A small-molecule ligand and the protein it binds are described below.
Small molecule (SMILES): CC(=O)N[C@@H]1[C@@H](O)[C@H](O)[C@@H](CO)O[C@H]1O

Sequence of chain 1.A:
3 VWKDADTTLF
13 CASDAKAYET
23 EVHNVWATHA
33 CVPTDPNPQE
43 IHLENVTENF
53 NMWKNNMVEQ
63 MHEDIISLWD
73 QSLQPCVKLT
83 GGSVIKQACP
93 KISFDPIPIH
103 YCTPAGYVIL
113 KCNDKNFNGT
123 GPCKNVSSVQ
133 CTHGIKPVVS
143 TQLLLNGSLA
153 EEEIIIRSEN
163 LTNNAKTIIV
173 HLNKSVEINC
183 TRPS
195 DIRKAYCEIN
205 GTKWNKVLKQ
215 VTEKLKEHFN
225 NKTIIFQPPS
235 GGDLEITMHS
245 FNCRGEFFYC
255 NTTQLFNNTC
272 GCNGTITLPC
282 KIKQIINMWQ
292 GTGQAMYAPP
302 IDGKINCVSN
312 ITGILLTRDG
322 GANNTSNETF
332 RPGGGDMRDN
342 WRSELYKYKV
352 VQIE

Binding-site contacts:
Ligand atom O6 contacts residue ILE156 of chain 1.A at 3.8 Å.
Ligand atom C2 contacts residue ASN175 of chain 1.A at 2.5 Å.
Ligand atom O6 contacts residue GLN214 of chain 1.A at 4.4 Å.
Ligand atom C1 contacts residue ILE156 of chain 1.A at 4.0 Å (hydrophobic).
Ligand atom C5 contacts residue ILE156 of chain 1.A at 4.0 Å (hydrophobic).
Ligand atom C7 contacts residue ASN175 of chain 1.A at 3.5 Å.
Ligand atom C3 contacts residue ASN175 of chain 1.A at 3.8 Å.
Ligand atom C2 contacts residue GLU154 of chain 1.A at 4.0 Å.
Ligand atom O3 contacts residue GLN214 of chain 1.A at 4.0 Å.
Ligand atom C5 contacts residue ASN175 of chain 1.A at 3.7 Å.
Ligand atom C6 contacts residue ILE156 of chain 1.A at 4.0 Å (hydrophobic).
Ligand atom C1 contacts residue GLU155 of chain 1.A at 4.3 Å.
Ligand atom C6 contacts residue LYS218 of chain 1.A at 4.2 Å.
Ligand atom O6 contacts residue LYS218 of chain 1.A at 3.3 Å.
Ligand atom C3 contacts residue GLN214 of chain 1.A at 3.8 Å.
Ligand atom C1 contacts residue ASN175 of chain 1.A at 1.4 Å.
Ligand atom O6 contacts residue GLU155 of chain 1.A at 3.3 Å (salt-bridge).
Ligand atom O7 contacts residue GLU154 of chain 1.A at 4.0 Å.
Ligand atom O5 contacts residue ILE156 of chain 1.A at 3.3 Å (h-bond).
Ligand atom N2 contacts residue ASN175 of chain 1.A at 2.9 Å (h-bond).
Ligand atom O5 contacts residue ASN175 of chain 1.A at 2.4 Å (h-bond).
Ligand atom C6 contacts residue GLU155 of chain 1.A at 3.1 Å.
Ligand atom O4 contacts residue GLN214 of chain 1.A at 4.1 Å.
Ligand atom C1 contacts residue GLU154 of chain 1.A at 3.5 Å.
Ligand atom O5 contacts residue GLU154 of chain 1.A at 3.6 Å.
Ligand atom C4 contacts residue ASN175 of chain 1.A at 4.2 Å.
Ligand atom O7 contacts residue ASN175 of chain 1.A at 3.6 Å (h-bond).
Ligand atom C5 contacts residue GLU155 of chain 1.A at 4.4 Å.
Ligand atom O5 contacts residue GLU155 of chain 1.A at 3.5 Å.